Sequence of chain 1.A:
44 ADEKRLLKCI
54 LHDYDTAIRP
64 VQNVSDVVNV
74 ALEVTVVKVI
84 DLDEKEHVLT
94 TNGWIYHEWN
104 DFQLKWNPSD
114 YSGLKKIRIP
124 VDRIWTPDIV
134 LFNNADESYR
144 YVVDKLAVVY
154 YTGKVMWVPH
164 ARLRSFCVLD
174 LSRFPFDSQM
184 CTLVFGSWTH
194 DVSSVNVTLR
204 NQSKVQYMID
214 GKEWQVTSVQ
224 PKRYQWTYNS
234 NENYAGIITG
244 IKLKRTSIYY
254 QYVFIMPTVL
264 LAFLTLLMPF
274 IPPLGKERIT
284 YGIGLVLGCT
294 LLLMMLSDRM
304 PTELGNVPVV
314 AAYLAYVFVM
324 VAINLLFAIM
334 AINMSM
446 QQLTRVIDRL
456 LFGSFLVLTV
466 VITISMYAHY

A small-molecule ligand and the protein it binds are described below.
Small molecule (SMILES): CC(=O)N[C@@H]1[C@@H](O)[C@H](O)[C@@H](CO)O[C@H]1O

Binding-site contacts:
Ligand atom C3 contacts residue ASN199 of chain 1.A at 3.8 Å.
Ligand atom C7 contacts residue VAL195 of chain 1.A at 4.2 Å (hydrophobic).
Ligand atom N2 contacts residue ASN199 of chain 1.A at 2.9 Å (h-bond).
Ligand atom C2 contacts residue ARG226 of chain 1.A at 4.1 Å.
Ligand atom C3 contacts residue ARG226 of chain 1.A at 3.8 Å.
Ligand atom O4 contacts residue ARG226 of chain 1.A at 4.4 Å.
Ligand atom C1 contacts residue ASN199 of chain 1.A at 1.4 Å.
Ligand atom C2 contacts residue ASN199 of chain 1.A at 2.5 Å.
Ligand atom O5 contacts residue ARG226 of chain 1.A at 3.8 Å.
Ligand atom C4 contacts residue ARG226 of chain 1.A at 4.1 Å.
Ligand atom C1 contacts residue ARG226 of chain 1.A at 3.5 Å.
Ligand atom C5 contacts residue ASN199 of chain 1.A at 3.7 Å.
Ligand atom C8 contacts residue ASN199 of chain 1.A at 3.9 Å.
Ligand atom O7 contacts residue ASN199 of chain 1.A at 4.5 Å.
Ligand atom C1 contacts residue ASN72 of chain 1.A at 4.5 Å.
Ligand atom O5 contacts residue ASN199 of chain 1.A at 2.4 Å (h-bond).
Ligand atom C4 contacts residue ASN199 of chain 1.A at 4.2 Å.
Ligand atom O7 contacts residue VAL195 of chain 1.A at 3.4 Å.
Ligand atom N2 contacts residue VAL195 of chain 1.A at 4.3 Å.
Ligand atom N2 contacts residue ARG226 of chain 1.A at 4.4 Å.
Ligand atom O5 contacts residue THR201 of chain 1.A at 4.0 Å.
Ligand atom C6 contacts residue THR201 of chain 1.A at 4.1 Å.
Ligand atom C7 contacts residue ASN199 of chain 1.A at 3.6 Å.
Ligand atom C5 contacts residue ARG226 of chain 1.A at 3.4 Å.